The protein below binds the small molecule below.
Small molecule (SMILES): CC(=O)N[C@H]1[C@H](O[C@H]2[C@H](O)[C@@H](NC(C)=O)CO[C@@H]2CO)O[C@H](CO)[C@@H](O)[C@@H]1O

Sequence of chain 1.A:
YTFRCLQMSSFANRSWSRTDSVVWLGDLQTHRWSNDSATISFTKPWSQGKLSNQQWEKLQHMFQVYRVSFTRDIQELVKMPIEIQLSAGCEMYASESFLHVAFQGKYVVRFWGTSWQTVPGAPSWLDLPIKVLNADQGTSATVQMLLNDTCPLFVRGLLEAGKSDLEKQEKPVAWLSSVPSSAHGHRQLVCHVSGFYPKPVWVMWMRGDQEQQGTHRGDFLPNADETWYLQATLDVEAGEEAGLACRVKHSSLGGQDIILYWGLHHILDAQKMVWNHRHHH

Binding-site contacts:
Ligand atom C2 contacts residue THR131 of chain 1.A at 4.2 Å.
Ligand atom O5 contacts residue GLY130 of chain 1.A at 3.9 Å.
Ligand atom C7 contacts residue ASN165 of chain 1.A at 3.3 Å.
Ligand atom N2 contacts residue GLN161 of chain 1.A at 3.0 Å (h-bond).
Ligand atom C6 contacts residue GLY130 of chain 1.A at 4.0 Å.
Ligand atom C1 contacts residue GLY130 of chain 1.A at 3.9 Å.
Ligand atom C5 contacts residue ASN165 of chain 1.A at 3.6 Å.
Ligand atom O6 contacts residue GLY130 of chain 1.A at 3.6 Å.
Ligand atom O5 contacts residue ASN165 of chain 1.A at 2.3 Å (h-bond).
Ligand atom C8 contacts residue ASN165 of chain 1.A at 3.5 Å.
Ligand atom O7 contacts residue GLN161 of chain 1.A at 4.0 Å.
Ligand atom C4 contacts residue GLY130 of chain 1.A at 3.7 Å.
Ligand atom C7 contacts residue THR131 of chain 1.A at 4.2 Å.
Ligand atom O7 contacts residue ASP166 of chain 1.A at 4.4 Å.
Ligand atom N2 contacts residue THR131 of chain 1.A at 3.4 Å.
Ligand atom C2 contacts residue GLN161 of chain 1.A at 3.8 Å.
Ligand atom C3 contacts residue THR131 of chain 1.A at 4.3 Å.
Ligand atom C3 contacts residue GLN161 of chain 1.A at 3.5 Å.
Ligand atom O3 contacts residue GLN161 of chain 1.A at 3.8 Å.
Ligand atom C1 contacts residue THR131 of chain 1.A at 3.9 Å.
Ligand atom C1 contacts residue ASN165 of chain 1.A at 1.4 Å.
Ligand atom O4 contacts residue THR131 of chain 1.A at 3.4 Å.
Ligand atom O7 contacts residue ASN165 of chain 1.A at 4.2 Å.
Ligand atom C5 contacts residue GLY130 of chain 1.A at 3.5 Å.
Ligand atom C2 contacts residue ASN165 of chain 1.A at 2.4 Å.
Ligand atom C4 contacts residue ASN165 of chain 1.A at 4.3 Å.
Ligand atom O6 contacts residue TRP129 of chain 1.A at 3.6 Å.
Ligand atom C3 contacts residue ASN165 of chain 1.A at 3.8 Å.
Ligand atom C7 contacts residue GLN161 of chain 1.A at 3.9 Å.
Ligand atom C3 contacts residue GLY130 of chain 1.A at 3.9 Å.
Ligand atom N2 contacts residue ASN165 of chain 1.A at 2.9 Å (h-bond).
Ligand atom O4 contacts residue GLY130 of chain 1.A at 3.1 Å (h-bond).